Sequence of chain 1.B:
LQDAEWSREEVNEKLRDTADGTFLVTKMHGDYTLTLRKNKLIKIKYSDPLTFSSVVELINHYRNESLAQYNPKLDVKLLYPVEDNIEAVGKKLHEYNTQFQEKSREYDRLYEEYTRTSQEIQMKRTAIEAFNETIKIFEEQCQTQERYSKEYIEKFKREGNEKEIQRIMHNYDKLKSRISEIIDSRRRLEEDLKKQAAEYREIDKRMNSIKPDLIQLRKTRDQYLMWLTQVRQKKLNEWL

Binding-site contacts:
Ligand atom C6 contacts residue MET158 of chain 1.A at 4.0 Å (hydrophobic).
Ligand atom C4 contacts residue GLU168 of chain 1.B at 4.1 Å.
Ligand atom C5 contacts residue MET158 of chain 1.A at 4.1 Å (hydrophobic).
Ligand atom C1 contacts residue LYS171 of chain 1.B at 3.5 Å.
Ligand atom N8 contacts residue GLU106 of chain 1.A at 4.1 Å.
Ligand atom N8 contacts residue GLU168 of chain 1.B at 3.7 Å.
Ligand atom N3 contacts residue GLU168 of chain 1.B at 3.6 Å.
Ligand atom C2 contacts residue LYS171 of chain 1.B at 4.4 Å.

Sequence of chain 1.A:
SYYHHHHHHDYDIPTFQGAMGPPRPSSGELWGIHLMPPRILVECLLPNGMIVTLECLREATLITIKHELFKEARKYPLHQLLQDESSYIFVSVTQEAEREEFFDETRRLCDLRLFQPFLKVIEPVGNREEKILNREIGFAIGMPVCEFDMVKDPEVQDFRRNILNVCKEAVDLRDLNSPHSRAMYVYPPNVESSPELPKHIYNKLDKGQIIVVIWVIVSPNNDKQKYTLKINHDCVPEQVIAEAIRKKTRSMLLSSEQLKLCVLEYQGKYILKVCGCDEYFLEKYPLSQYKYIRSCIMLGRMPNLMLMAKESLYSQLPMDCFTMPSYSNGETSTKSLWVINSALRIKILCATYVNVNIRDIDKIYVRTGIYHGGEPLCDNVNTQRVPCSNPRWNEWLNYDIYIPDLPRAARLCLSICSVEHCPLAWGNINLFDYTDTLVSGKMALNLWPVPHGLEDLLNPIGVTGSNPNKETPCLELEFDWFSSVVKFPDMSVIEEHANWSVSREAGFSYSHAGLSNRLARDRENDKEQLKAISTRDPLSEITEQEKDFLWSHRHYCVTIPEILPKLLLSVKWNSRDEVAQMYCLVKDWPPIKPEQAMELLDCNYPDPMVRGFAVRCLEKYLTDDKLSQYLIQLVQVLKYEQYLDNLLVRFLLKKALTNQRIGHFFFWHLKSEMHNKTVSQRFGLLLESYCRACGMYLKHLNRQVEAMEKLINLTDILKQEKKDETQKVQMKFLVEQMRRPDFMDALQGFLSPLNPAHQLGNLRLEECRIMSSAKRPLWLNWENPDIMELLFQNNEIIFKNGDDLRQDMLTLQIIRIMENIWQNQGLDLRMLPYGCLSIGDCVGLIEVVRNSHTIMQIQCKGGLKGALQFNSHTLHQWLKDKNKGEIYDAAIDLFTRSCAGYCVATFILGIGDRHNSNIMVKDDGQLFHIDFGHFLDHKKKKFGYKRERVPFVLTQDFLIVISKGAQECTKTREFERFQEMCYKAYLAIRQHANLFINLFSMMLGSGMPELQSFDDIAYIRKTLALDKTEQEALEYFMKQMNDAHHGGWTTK

The small molecule below binds the protein below.
Small molecule (SMILES): Cc1cccc(N)n1